Sequence of chain 1.F:
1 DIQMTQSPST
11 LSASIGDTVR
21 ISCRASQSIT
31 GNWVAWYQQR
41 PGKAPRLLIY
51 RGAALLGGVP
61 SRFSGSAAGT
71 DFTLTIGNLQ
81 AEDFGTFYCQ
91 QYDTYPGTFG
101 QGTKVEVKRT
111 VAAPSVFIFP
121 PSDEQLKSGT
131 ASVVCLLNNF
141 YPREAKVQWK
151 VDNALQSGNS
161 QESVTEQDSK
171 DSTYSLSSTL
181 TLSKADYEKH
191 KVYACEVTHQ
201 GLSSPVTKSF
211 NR

This protein binds this small molecule.
Small molecule (SMILES): CC(=O)N[C@H]1[C@H](O[C@H]2[C@H](O)[C@@H](NC(C)=O)CO[C@@H]2CO)O[C@H](CO)[C@@H](O[C@@H]2O[C@H](CO[C@H]3O[C@H](CO[C@H]4O[C@H](CO)[C@@H](O)[C@H](O)[C@@H]4O)[C@@H](O)[C@H](O[C@H]4O[C@H](CO)[C@@H](O)[C@H](O)[C@@H]4O[C@H]4O[C@H](CO)[C@@H](O)[C@H](O)[C@@H]4O)[C@@H]3O)[C@@H](O)[C@H](O[C@H]3O[C@H](CO)[C@@H](O)[C@H](O)[C@@H]3O)[C@@H]2O)[C@@H]1O

Binding-site contacts:
Ligand atom C7 contacts residue ASN126 of chain 1.D at 3.7 Å.
Ligand atom O5 contacts residue GLY57 of chain 1.F at 4.0 Å.
Ligand atom C3 contacts residue ALA54 of chain 1.F at 3.9 Å (hydrophobic).
Ligand atom C7 contacts residue TYR50 of chain 1.F at 3.5 Å (hydrophobic).
Ligand atom C6 contacts residue LEU55 of chain 1.F at 3.3 Å (hydrophobic).
Ligand atom C6 contacts residue GLY57 of chain 1.F at 3.7 Å.
Ligand atom O4 contacts residue GLY57 of chain 1.F at 3.2 Å.
Ligand atom O2 contacts residue TYR50 of chain 1.F at 4.0 Å.
Ligand atom C1 contacts residue ALA54 of chain 1.F at 3.5 Å (hydrophobic).
Ligand atom O7 contacts residue TYR50 of chain 1.F at 3.6 Å (h-bond).
Ligand atom C3 contacts residue ASN126 of chain 1.D at 3.8 Å.
Ligand atom C2 contacts residue TYR50 of chain 1.F at 3.3 Å (hydrophobic).
Ligand atom N2 contacts residue TYR50 of chain 1.F at 2.6 Å (h-bond).
Ligand atom O3 contacts residue ALA53 of chain 1.F at 4.0 Å.
Ligand atom C5 contacts residue ASN126 of chain 1.D at 3.6 Å.
Ligand atom C8 contacts residue ALA53 of chain 1.F at 3.4 Å (hydrophobic).
Ligand atom C2 contacts residue ALA54 of chain 1.F at 3.5 Å (hydrophobic).
Ligand atom C6 contacts residue GLY57 of chain 1.F at 3.2 Å.
Ligand atom O7 contacts residue ALA53 of chain 1.F at 4.0 Å.
Ligand atom N2 contacts residue ASN126 of chain 1.D at 2.9 Å (h-bond).
Ligand atom C5 contacts residue LEU55 of chain 1.F at 2.9 Å (hydrophobic).
Ligand atom C6 contacts residue LEU56 of chain 1.F at 3.8 Å (hydrophobic).
Ligand atom C1 contacts residue ASN126 of chain 1.D at 1.4 Å.
Ligand atom C5 contacts residue ARG51 of chain 1.F at 3.7 Å.
Ligand atom C2 contacts residue ASN126 of chain 1.D at 2.5 Å.
Ligand atom O5 contacts residue ALA54 of chain 1.F at 3.2 Å.
Ligand atom O5 contacts residue ASN126 of chain 1.D at 2.4 Å (h-bond).
Ligand atom O3 contacts residue ALA54 of chain 1.F at 3.4 Å.
Ligand atom O5 contacts residue ARG51 of chain 1.F at 3.7 Å.
Ligand atom O4 contacts residue ALA54 of chain 1.F at 3.3 Å.
Ligand atom O3 contacts residue TYR50 of chain 1.F at 3.4 Å (h-bond).
Ligand atom C7 contacts residue ALA53 of chain 1.F at 3.7 Å (hydrophobic).
Ligand atom C5 contacts residue GLY57 of chain 1.F at 3.9 Å.
Ligand atom C8 contacts residue ASN32 of chain 1.F at 4.0 Å.
Ligand atom C1 contacts residue ARG51 of chain 1.F at 4.0 Å.
Ligand atom C6 contacts residue ARG51 of chain 1.F at 4.0 Å.
Ligand atom O5 contacts residue LEU55 of chain 1.F at 3.3 Å (h-bond).
Ligand atom C1 contacts residue TYR50 of chain 1.F at 3.7 Å (hydrophobic).
Ligand atom C1 contacts residue LEU55 of chain 1.F at 3.7 Å (hydrophobic).
Ligand atom C3 contacts residue TYR50 of chain 1.F at 4.0 Å (hydrophobic).

Sequence of chain 1.E:
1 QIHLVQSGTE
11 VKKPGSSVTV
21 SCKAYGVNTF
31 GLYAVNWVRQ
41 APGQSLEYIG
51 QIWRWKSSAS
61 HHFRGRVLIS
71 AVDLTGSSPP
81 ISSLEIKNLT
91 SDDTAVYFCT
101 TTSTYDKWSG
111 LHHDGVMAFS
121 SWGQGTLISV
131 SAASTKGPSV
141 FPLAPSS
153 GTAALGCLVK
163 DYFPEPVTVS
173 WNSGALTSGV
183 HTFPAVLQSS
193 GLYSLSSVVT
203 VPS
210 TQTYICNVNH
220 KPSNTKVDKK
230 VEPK

Sequence of chain 1.D:
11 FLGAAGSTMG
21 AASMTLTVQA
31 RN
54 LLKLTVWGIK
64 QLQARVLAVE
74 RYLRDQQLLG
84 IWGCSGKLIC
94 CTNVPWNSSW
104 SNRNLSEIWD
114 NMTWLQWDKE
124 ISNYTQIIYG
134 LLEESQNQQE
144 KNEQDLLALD